Sequence of chain 1.A:
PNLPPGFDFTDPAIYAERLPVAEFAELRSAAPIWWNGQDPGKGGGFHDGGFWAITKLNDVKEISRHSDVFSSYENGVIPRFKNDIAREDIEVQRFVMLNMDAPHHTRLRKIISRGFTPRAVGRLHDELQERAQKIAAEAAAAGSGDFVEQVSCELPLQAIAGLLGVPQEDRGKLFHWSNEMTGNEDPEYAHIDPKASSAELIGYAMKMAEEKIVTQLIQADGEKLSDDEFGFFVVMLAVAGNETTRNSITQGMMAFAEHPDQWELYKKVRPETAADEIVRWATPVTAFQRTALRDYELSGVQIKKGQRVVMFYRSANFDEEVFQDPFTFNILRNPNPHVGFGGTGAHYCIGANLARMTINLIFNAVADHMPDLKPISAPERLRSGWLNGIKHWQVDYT

Binding-site contacts:
Ligand atom CD2 contacts residue VAL115 of chain 1.A at 4.2 Å (hydrophobic).
Ligand atom CE1 contacts residue MET264 of chain 1.A at 4.2 Å (hydrophobic).
Ligand atom CE4 contacts residue VAL263 of chain 1.A at 4.2 Å (hydrophobic).
Ligand atom CL2 contacts residue VAL267 of chain 1.A at 3.7 Å.
Ligand atom CL3 contacts residue SER217 of chain 1.A at 4.0 Å.
Ligand atom CE2 contacts residue ASN118 of chain 1.A at 4.2 Å.
Ligand atom CD4 contacts residue PHE260 of chain 1.A at 4.2 Å (hydrophobic).
Ligand atom CD3 contacts residue VAL111 of chain 1.A at 3.8 Å (hydrophobic).
Ligand atom O contacts residue VAL111 of chain 1.A at 3.9 Å.
Ligand atom CL1 contacts residue VAL263 of chain 1.A at 2.7 Å.
Ligand atom CE2 contacts residue GLN112 of chain 1.A at 4.0 Å.
Ligand atom CL1 contacts residue MET200 of chain 1.A at 4.0 Å.
Ligand atom CL2 contacts residue LEU117 of chain 1.A at 4.0 Å.
Ligand atom CB contacts residue GLN112 of chain 1.A at 3.6 Å.
Ligand atom CE4 contacts residue SER217 of chain 1.A at 3.9 Å.
Ligand atom ND1 contacts residue VAL111 of chain 1.A at 3.3 Å.
Ligand atom CD1 contacts residue VAL263 of chain 1.A at 3.7 Å (hydrophobic).
Ligand atom CB2 contacts residue GLN112 of chain 1.A at 4.2 Å.
Ligand atom CE1 contacts residue VAL263 of chain 1.A at 3.8 Å (hydrophobic).
Ligand atom CD1 contacts residue VAL267 of chain 1.A at 4.2 Å (hydrophobic).
Ligand atom CL2 contacts residue MET264 of chain 1.A at 3.9 Å.
Ligand atom ND1 contacts residue GLN112 of chain 1.A at 4.2 Å.
Ligand atom CL3 contacts residue ALA218 of chain 1.A at 3.6 Å.
Ligand atom O contacts residue GLN112 of chain 1.A at 3.9 Å.
Ligand atom CZ contacts residue VAL115 of chain 1.A at 4.1 Å (hydrophobic).
Ligand atom CB2 contacts residue VAL111 of chain 1.A at 3.9 Å (hydrophobic).
Ligand atom CL3 contacts residue ILE221 of chain 1.A at 4.0 Å.
Ligand atom CE1 contacts residue VAL267 of chain 1.A at 3.5 Å (hydrophobic).
Ligand atom ND1 contacts residue ASP108 of chain 1.A at 3.6 Å (salt-bridge).
Ligand atom CZ contacts residue VAL267 of chain 1.A at 4.1 Å (hydrophobic).
Ligand atom CE4 contacts residue ILE221 of chain 1.A at 4.2 Å (hydrophobic).
Ligand atom CD4 contacts residue VAL263 of chain 1.A at 3.6 Å (hydrophobic).
Ligand atom CE5 contacts residue ASP108 of chain 1.A at 4.1 Å.
Ligand atom NE2 contacts residue LYS214 of chain 1.A at 3.9 Å.
Ligand atom CL1 contacts residue SER217 of chain 1.A at 3.5 Å.
Ligand atom CD2 contacts residue GLN112 of chain 1.A at 3.5 Å.
Ligand atom CE2 contacts residue VAL115 of chain 1.A at 3.7 Å (hydrophobic).
Ligand atom CZ2 contacts residue SER217 of chain 1.A at 4.0 Å.
Ligand atom CD5 contacts residue SER217 of chain 1.A at 3.6 Å.
Ligand atom CE5 contacts residue VAL111 of chain 1.A at 3.5 Å (hydrophobic).

A protein and the small-molecule ligand that binds it are described below.
Small molecule (SMILES): Clc1ccc(CO[C@H](Cc2c[nH]cn2)c2ccc(Cl)cc2Cl)cc1